This protein binds this small molecule.
Small molecule (SMILES): COc1ccc(Cn2cncn2)c(Cl)c1

Sequence of chain 1.B:
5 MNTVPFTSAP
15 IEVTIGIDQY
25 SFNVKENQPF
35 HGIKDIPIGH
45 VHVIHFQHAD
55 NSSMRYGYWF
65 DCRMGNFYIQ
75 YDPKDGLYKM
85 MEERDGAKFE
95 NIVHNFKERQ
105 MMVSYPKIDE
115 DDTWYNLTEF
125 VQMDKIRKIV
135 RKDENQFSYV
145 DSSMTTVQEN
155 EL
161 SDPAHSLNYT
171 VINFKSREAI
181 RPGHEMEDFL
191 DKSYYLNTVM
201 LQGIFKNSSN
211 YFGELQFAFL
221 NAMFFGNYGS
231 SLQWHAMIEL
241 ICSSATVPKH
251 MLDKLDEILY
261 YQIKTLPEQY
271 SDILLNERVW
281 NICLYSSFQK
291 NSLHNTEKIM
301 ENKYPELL

Binding-site contacts:
Ligand atom C5 contacts residue TYR72 of chain 1.B at 4.2 Å (hydrophobic).
Ligand atom C1 contacts residue TYR72 of chain 1.B at 3.6 Å (hydrophobic).
Ligand atom CL contacts residue ILE96 of chain 1.B at 4.2 Å.
Ligand atom C7 contacts residue GLU87 of chain 1.B at 4.3 Å.
Ligand atom O contacts residue PRO9 of chain 1.B at 3.4 Å.
Ligand atom C7 contacts residue TYR72 of chain 1.B at 3.7 Å (hydrophobic).
Ligand atom N1 contacts residue LYS92 of chain 1.B at 3.9 Å.
Ligand atom C2 contacts residue GLN74 of chain 1.B at 4.5 Å.
Ligand atom C5 contacts residue ILE96 of chain 1.B at 4.3 Å (hydrophobic).
Ligand atom C4 contacts residue TYR72 of chain 1.B at 3.8 Å (hydrophobic).
Ligand atom C contacts residue PHE10 of chain 1.B at 3.4 Å (hydrophobic).
Ligand atom C2 contacts residue TYR72 of chain 1.B at 3.4 Å (hydrophobic).
Ligand atom C1 contacts residue THR11 of chain 1.B at 4.4 Å.
Ligand atom O contacts residue ILE96 of chain 1.B at 4.1 Å.
Ligand atom O contacts residue PHE100 of chain 1.B at 4.2 Å.
Ligand atom C6 contacts residue PHE93 of chain 1.B at 4.4 Å (hydrophobic).
Ligand atom C contacts residue TYR72 of chain 1.B at 3.9 Å (hydrophobic).
Ligand atom C1 contacts residue ILE96 of chain 1.B at 4.2 Å (hydrophobic).
Ligand atom O contacts residue TYR72 of chain 1.B at 3.7 Å.
Ligand atom C3 contacts residue THR11 of chain 1.B at 3.7 Å.
Ligand atom CL contacts residue PHE93 of chain 1.B at 4.3 Å.
Ligand atom C3 contacts residue GLN74 of chain 1.B at 4.2 Å.
Ligand atom C contacts residue PRO9 of chain 1.B at 3.6 Å (hydrophobic).
Ligand atom C2 contacts residue THR11 of chain 1.B at 3.2 Å.
Ligand atom C6 contacts residue TYR72 of chain 1.B at 4.1 Å (hydrophobic).
Ligand atom C9 contacts residue LYS92 of chain 1.B at 4.1 Å.
Ligand atom C3 contacts residue TYR72 of chain 1.B at 3.4 Å (hydrophobic).
Ligand atom C contacts residue THR11 of chain 1.B at 3.3 Å.
Ligand atom C contacts residue PHE100 of chain 1.B at 3.8 Å (hydrophobic).
Ligand atom C8 contacts residue ILE96 of chain 1.B at 4.2 Å (hydrophobic).
Ligand atom C6 contacts residue ILE96 of chain 1.B at 4.2 Å (hydrophobic).
Ligand atom CL contacts residue GLU87 of chain 1.B at 3.7 Å.
Ligand atom CL contacts residue LYS92 of chain 1.B at 4.3 Å.